The small molecule below binds the protein below.
Small molecule (SMILES): CO[C@@H]1O[C@@H]2CO[C@](C)(C(=O)O)O[C@H]2[C@H](O)[C@@H]1NC(C)=O

Sequence of chain 1.A:
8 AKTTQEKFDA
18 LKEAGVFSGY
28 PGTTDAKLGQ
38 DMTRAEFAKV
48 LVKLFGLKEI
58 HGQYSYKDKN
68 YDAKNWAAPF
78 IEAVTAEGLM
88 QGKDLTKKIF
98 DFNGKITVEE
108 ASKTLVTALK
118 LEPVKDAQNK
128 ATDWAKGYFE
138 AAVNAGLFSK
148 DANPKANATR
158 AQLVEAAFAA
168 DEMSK

Binding-site contacts:
Ligand atom OAN contacts residue ARG157 of chain 1.A at 2.9 Å (salt-bridge).
Ligand atom CAL contacts residue ARG157 of chain 1.A at 3.7 Å.
Ligand atom O1 contacts residue PRO28 of chain 1.A at 3.4 Å.
Ligand atom C8 contacts residue GLY26 of chain 1.A at 3.6 Å.
Ligand atom C8 contacts residue TYR27 of chain 1.A at 3.9 Å (hydrophobic).
Ligand atom C4 contacts residue GLU43 of chain 1.A at 4.0 Å.
Ligand atom O5 contacts residue TYR27 of chain 1.A at 4.0 Å.
Ligand atom OAN contacts residue GLY26 of chain 1.A at 2.9 Å (h-bond).
Ligand atom CAK contacts residue MET39 of chain 1.A at 3.2 Å (hydrophobic).
Ligand atom CAK contacts residue GLU43 of chain 1.A at 3.9 Å.
Ligand atom O6 contacts residue MET39 of chain 1.A at 4.0 Å.
Ligand atom O7 contacts residue PRO28 of chain 1.A at 3.6 Å.
Ligand atom C6 contacts residue ARG157 of chain 1.A at 3.3 Å.
Ligand atom CAB contacts residue ARG157 of chain 1.A at 3.8 Å.
Ligand atom N2 contacts residue GLY26 of chain 1.A at 2.9 Å (h-bond).
Ligand atom C7 contacts residue SER25 of chain 1.A at 3.9 Å.
Ligand atom C8 contacts residue SER25 of chain 1.A at 3.6 Å.
Ligand atom C7 contacts residue GLY26 of chain 1.A at 3.7 Å.
Ligand atom OAN contacts residue SER25 of chain 1.A at 3.6 Å (h-bond).
Ligand atom C5 contacts residue GLY26 of chain 1.A at 3.7 Å.
Ligand atom C7 contacts residue PRO28 of chain 1.A at 3.6 Å (hydrophobic).
Ligand atom O5 contacts residue GLU43 of chain 1.A at 3.5 Å (salt-bridge).
Ligand atom OAM contacts residue PHE24 of chain 1.A at 3.2 Å.
Ligand atom O6 contacts residue ARG157 of chain 1.A at 2.9 Å (salt-bridge).
Ligand atom OAM contacts residue GLY26 of chain 1.A at 3.4 Å (h-bond).
Ligand atom C5 contacts residue GLU43 of chain 1.A at 2.9 Å.
Ligand atom CAL contacts residue GLY26 of chain 1.A at 3.5 Å.
Ligand atom C2 contacts residue GLY26 of chain 1.A at 3.8 Å.
Ligand atom O6 contacts residue GLU43 of chain 1.A at 3.4 Å (salt-bridge).
Ligand atom O3 contacts residue LYS46 of chain 1.A at 3.9 Å.
Ligand atom O5 contacts residue GLY26 of chain 1.A at 3.5 Å (h-bond).
Ligand atom CAK contacts residue VAL47 of chain 1.A at 3.7 Å (hydrophobic).
Ligand atom OAM contacts residue SER25 of chain 1.A at 2.3 Å (h-bond).
Ligand atom C8 contacts residue PRO28 of chain 1.A at 3.8 Å (hydrophobic).
Ligand atom C4 contacts residue GLY26 of chain 1.A at 3.5 Å.
Ligand atom O3 contacts residue SER25 of chain 1.A at 3.5 Å.
Ligand atom C6 contacts residue GLU43 of chain 1.A at 3.2 Å.
Ligand atom C6 contacts residue GLY26 of chain 1.A at 3.8 Å.
Ligand atom CAL contacts residue SER25 of chain 1.A at 3.3 Å.
Ligand atom N2 contacts residue SER25 of chain 1.A at 3.7 Å.